Sequence of chain 50.F:
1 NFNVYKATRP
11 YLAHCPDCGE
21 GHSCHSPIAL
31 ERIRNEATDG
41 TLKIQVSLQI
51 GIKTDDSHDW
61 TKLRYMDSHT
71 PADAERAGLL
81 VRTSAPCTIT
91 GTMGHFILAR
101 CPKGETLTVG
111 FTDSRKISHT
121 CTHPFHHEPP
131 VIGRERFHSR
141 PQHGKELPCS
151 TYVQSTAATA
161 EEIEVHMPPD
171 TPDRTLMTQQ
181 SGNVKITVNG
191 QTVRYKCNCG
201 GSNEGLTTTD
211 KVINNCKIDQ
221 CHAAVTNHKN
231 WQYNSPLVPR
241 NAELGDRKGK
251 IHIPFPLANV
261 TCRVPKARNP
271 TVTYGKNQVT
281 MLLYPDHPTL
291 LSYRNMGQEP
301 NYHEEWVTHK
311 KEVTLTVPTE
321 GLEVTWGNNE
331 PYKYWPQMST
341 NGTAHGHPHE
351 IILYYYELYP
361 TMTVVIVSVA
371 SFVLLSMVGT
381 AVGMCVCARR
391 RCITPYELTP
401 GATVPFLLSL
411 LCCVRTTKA

A protein and the small-molecule ligand that binds it are described below.
Small molecule (SMILES): CC(=O)N[C@@H]1[C@@H](O)[C@H](O)[C@@H](CO)O[C@H]1O

Binding-site contacts:
Ligand atom O5 contacts residue THR116 of chain 50.E at 4.0 Å.
Ligand atom O7 contacts residue ASN259 of chain 50.F at 2.9 Å (h-bond).
Ligand atom C4 contacts residue ASN259 of chain 50.F at 4.2 Å.
Ligand atom C1 contacts residue ASN259 of chain 50.F at 1.4 Å.
Ligand atom O6 contacts residue LYS115 of chain 50.E at 4.4 Å.
Ligand atom C3 contacts residue ASN259 of chain 50.F at 3.8 Å.
Ligand atom O7 contacts residue LYS181 of chain 50.E at 3.9 Å.
Ligand atom C2 contacts residue ASN259 of chain 50.F at 2.4 Å.
Ligand atom C8 contacts residue ASN259 of chain 50.F at 4.4 Å.
Ligand atom C7 contacts residue ASN259 of chain 50.F at 3.1 Å.
Ligand atom C5 contacts residue ASN259 of chain 50.F at 3.7 Å.
Ligand atom O5 contacts residue ASN259 of chain 50.F at 2.4 Å (h-bond).
Ligand atom C8 contacts residue LYS181 of chain 50.E at 4.1 Å.
Ligand atom O6 contacts residue THR116 of chain 50.E at 3.5 Å.
Ligand atom N2 contacts residue ASN259 of chain 50.F at 2.9 Å (h-bond).

Sequence of chain 50.E:
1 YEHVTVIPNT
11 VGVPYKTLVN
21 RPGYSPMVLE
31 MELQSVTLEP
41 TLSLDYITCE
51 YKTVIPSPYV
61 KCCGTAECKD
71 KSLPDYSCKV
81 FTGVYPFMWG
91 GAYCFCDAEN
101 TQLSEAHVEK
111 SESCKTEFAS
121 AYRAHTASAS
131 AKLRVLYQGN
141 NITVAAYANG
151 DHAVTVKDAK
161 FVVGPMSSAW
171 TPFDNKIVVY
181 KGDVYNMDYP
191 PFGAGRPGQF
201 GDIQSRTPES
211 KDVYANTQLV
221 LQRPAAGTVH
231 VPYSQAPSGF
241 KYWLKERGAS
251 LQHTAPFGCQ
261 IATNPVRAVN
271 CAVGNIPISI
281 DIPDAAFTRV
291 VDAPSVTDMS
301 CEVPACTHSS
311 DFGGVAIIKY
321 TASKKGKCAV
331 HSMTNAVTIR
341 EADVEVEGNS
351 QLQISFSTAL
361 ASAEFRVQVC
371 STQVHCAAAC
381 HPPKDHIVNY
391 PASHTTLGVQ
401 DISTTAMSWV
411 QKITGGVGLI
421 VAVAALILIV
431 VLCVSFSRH